Binding-site contacts:
Ligand atom C4 contacts residue ASN313 of chain 24.E at 4.2 Å.
Ligand atom C5 contacts residue THR315 of chain 24.E at 4.0 Å.
Ligand atom C2 contacts residue ASN313 of chain 24.E at 2.4 Å.
Ligand atom C8 contacts residue GLN322 of chain 24.E at 3.2 Å.
Ligand atom O5 contacts residue THR315 of chain 24.E at 3.9 Å.
Ligand atom O7 contacts residue ASN313 of chain 24.E at 3.6 Å.
Ligand atom N2 contacts residue GLN322 of chain 24.E at 4.5 Å.
Ligand atom C6 contacts residue THR315 of chain 24.E at 3.8 Å.
Ligand atom C7 contacts residue GLN322 of chain 24.E at 3.9 Å.
Ligand atom O5 contacts residue ASN313 of chain 24.E at 2.3 Å (h-bond).
Ligand atom C1 contacts residue ASN313 of chain 24.E at 1.4 Å.
Ligand atom N2 contacts residue ASN313 of chain 24.E at 3.0 Å (h-bond).
Ligand atom O7 contacts residue GLN322 of chain 24.E at 4.4 Å.
Ligand atom C3 contacts residue ASN313 of chain 24.E at 3.8 Å.
Ligand atom C7 contacts residue ASN313 of chain 24.E at 3.5 Å.
Ligand atom C5 contacts residue ASN313 of chain 24.E at 3.6 Å.

Sequence of chain 24.E:
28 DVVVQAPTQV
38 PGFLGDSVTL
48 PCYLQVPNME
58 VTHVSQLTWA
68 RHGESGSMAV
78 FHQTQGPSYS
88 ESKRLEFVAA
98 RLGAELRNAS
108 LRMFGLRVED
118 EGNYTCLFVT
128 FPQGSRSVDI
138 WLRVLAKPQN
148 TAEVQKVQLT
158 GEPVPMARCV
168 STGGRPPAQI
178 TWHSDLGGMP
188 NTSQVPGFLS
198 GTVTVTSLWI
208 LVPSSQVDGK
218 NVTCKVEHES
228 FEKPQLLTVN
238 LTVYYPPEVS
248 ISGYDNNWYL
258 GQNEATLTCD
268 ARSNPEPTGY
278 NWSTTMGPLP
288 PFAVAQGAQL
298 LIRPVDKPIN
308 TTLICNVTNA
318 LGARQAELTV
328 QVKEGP

This small molecule binds to this protein.
Small molecule (SMILES): CC(=O)N[C@@H]1[C@@H](O)[C@H](O)[C@@H](CO)O[C@H]1O